Sequence of chain 1.A:
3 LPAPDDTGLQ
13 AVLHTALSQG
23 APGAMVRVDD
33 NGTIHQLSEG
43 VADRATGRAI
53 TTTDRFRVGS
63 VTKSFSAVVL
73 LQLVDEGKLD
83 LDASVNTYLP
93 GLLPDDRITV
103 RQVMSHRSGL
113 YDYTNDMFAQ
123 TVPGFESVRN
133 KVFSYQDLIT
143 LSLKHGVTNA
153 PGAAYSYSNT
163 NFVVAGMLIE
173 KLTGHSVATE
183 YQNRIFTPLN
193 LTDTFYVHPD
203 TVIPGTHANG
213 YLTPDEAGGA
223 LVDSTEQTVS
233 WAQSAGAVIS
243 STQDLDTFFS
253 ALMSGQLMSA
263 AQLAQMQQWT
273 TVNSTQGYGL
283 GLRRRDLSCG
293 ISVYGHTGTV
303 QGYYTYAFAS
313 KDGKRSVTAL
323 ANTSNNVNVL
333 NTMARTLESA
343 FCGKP

A small-molecule ligand and the protein it binds are described below.
Small molecule (SMILES): CC(=O)OCC1CS[C@H]([C@@H](C=O)NC(=O)CCC[C@@H](N)C(=O)O)N=C1C(=O)O

Binding-site contacts:
Ligand atom C2 contacts residue TYR159 of chain 1.A at 3.8 Å (hydrophobic).
Ligand atom N17 contacts residue ASN117 of chain 1.A at 3.1 Å (h-bond).
Ligand atom O9 contacts residue GLY61 of chain 1.A at 3.9 Å.
Ligand atom C6 contacts residue SER62 of chain 1.A at 3.0 Å.
Ligand atom C11 contacts residue THR301 of chain 1.A at 3.5 Å.
Ligand atom O9 contacts residue THR301 of chain 1.A at 2.8 Å (h-bond).
Ligand atom N10 contacts residue SER62 of chain 1.A at 3.6 Å.
Ligand atom O12 contacts residue TRP233 of chain 1.A at 3.5 Å.
Ligand atom C15 contacts residue ASN161 of chain 1.A at 4.2 Å.
Ligand atom C16 contacts residue THR116 of chain 1.A at 3.6 Å.
Ligand atom O9 contacts residue SER62 of chain 1.A at 2.3 Å (h-bond).
Ligand atom C11 contacts residue ASN161 of chain 1.A at 3.9 Å.
Ligand atom O20 contacts residue THR116 of chain 1.A at 3.9 Å.
Ligand atom C8 contacts residue THR301 of chain 1.A at 3.6 Å.
Ligand atom C15 contacts residue THR116 of chain 1.A at 3.3 Å.
Ligand atom O12 contacts residue ASN161 of chain 1.A at 2.8 Å (h-bond).
Ligand atom C7 contacts residue ASN161 of chain 1.A at 3.8 Å.
Ligand atom C7 contacts residue THR301 of chain 1.A at 3.9 Å.
Ligand atom C8 contacts residue SER62 of chain 1.A at 1.4 Å.
Ligand atom C6 contacts residue TYR159 of chain 1.A at 3.5 Å (hydrophobic).
Ligand atom C14 contacts residue PHE120 of chain 1.A at 4.1 Å (hydrophobic).
Ligand atom C13 contacts residue TRP233 of chain 1.A at 3.7 Å (hydrophobic).
Ligand atom O4A contacts residue GLY300 of chain 1.A at 3.6 Å.
Ligand atom C13 contacts residue THR301 of chain 1.A at 3.3 Å.
Ligand atom N10 contacts residue THR301 of chain 1.A at 2.9 Å (h-bond).
Ligand atom C4' contacts residue THR301 of chain 1.A at 3.5 Å.
Ligand atom C4' contacts residue THR299 of chain 1.A at 3.6 Å.
Ligand atom O9 contacts residue GLY300 of chain 1.A at 3.6 Å.
Ligand atom N5 contacts residue SER62 of chain 1.A at 3.4 Å (h-bond).
Ligand atom S1 contacts residue ASN161 of chain 1.A at 4.1 Å.
Ligand atom O20 contacts residue PHE120 of chain 1.A at 3.4 Å.
Ligand atom S1 contacts residue TYR159 of chain 1.A at 3.8 Å.
Ligand atom C11 contacts residue TRP233 of chain 1.A at 4.0 Å (hydrophobic).
Ligand atom N17 contacts residue THR116 of chain 1.A at 2.8 Å (h-bond).
Ligand atom C15 contacts residue PHE120 of chain 1.A at 3.9 Å (hydrophobic).
Ligand atom C7 contacts residue SER62 of chain 1.A at 2.4 Å.
Ligand atom O4B contacts residue THR301 of chain 1.A at 2.7 Å (h-bond).
Ligand atom C8 contacts residue TYR159 of chain 1.A at 4.0 Å (hydrophobic).
Ligand atom O4A contacts residue THR299 of chain 1.A at 2.7 Å (h-bond).
Ligand atom O4A contacts residue THR301 of chain 1.A at 4.1 Å.